Binding-site contacts:
Ligand atom C6 contacts residue SER93 of chain 38.F at 4.0 Å.
Ligand atom C3 contacts residue ALA158 of chain 38.F at 4.0 Å (hydrophobic).
Ligand atom O6B contacts residue HIS94 of chain 38.F at 4.0 Å.
Ligand atom O6B contacts residue LYS156 of chain 38.F at 3.3 Å.
Ligand atom O4 contacts residue LYS156 of chain 38.F at 3.5 Å.
Ligand atom OAF contacts residue ALA158 of chain 38.F at 3.3 Å.
Ligand atom C6 contacts residue HIS94 of chain 38.F at 3.9 Å.
Ligand atom O3 contacts residue LYS156 of chain 38.F at 3.0 Å.
Ligand atom C5 contacts residue HIS155 of chain 38.F at 4.0 Å.
Ligand atom O6B contacts residue LEU62 of chain 38.F at 4.0 Å.
Ligand atom O6A contacts residue SER93 of chain 38.F at 3.2 Å.
Ligand atom OAH contacts residue ARG157 of chain 38.F at 3.1 Å (salt-bridge).
Ligand atom OAH contacts residue LEU2 of chain 38.F at 2.8 Å (h-bond).
Ligand atom OAF contacts residue ARG157 of chain 38.F at 2.8 Å (salt-bridge).
Ligand atom O5B contacts residue LYS156 of chain 38.F at 3.3 Å.
Ligand atom C4 contacts residue LYS156 of chain 38.F at 4.0 Å.
Ligand atom O4 contacts residue SER93 of chain 38.F at 3.0 Å (h-bond).
Ligand atom OAH contacts residue ASP3 of chain 38.F at 4.0 Å.
Ligand atom SAG contacts residue THR4 of chain 38.F at 3.9 Å.
Ligand atom C6 contacts residue LEU62 of chain 38.F at 3.5 Å (hydrophobic).
Ligand atom C3 contacts residue LYS156 of chain 38.F at 4.0 Å.
Ligand atom SAG contacts residue ARG157 of chain 38.F at 3.6 Å (salt-bridge).
Ligand atom OAH contacts residue THR4 of chain 38.F at 3.7 Å.
Ligand atom O6A contacts residue HIS94 of chain 38.F at 3.2 Å (h-bond).
Ligand atom C3 contacts residue ARG157 of chain 38.F at 3.7 Å.
Ligand atom O6A contacts residue HIS155 of chain 38.F at 3.8 Å.
Ligand atom O3 contacts residue ARG157 of chain 38.F at 3.3 Å (salt-bridge).
Ligand atom O5 contacts residue HIS155 of chain 38.F at 3.6 Å.
Ligand atom C5 contacts residue LEU62 of chain 38.F at 3.8 Å (hydrophobic).
Ligand atom OBI contacts residue LYS156 of chain 38.F at 4.0 Å.
Ligand atom O6B contacts residue ARG157 of chain 38.F at 3.3 Å (salt-bridge).
Ligand atom O6A contacts residue LEU62 of chain 38.F at 3.4 Å.
Ligand atom C6 contacts residue HIS155 of chain 38.F at 3.4 Å.
Ligand atom O3 contacts residue ALA158 of chain 38.F at 3.0 Å (h-bond).
Ligand atom O5 contacts residue ARG157 of chain 38.F at 3.8 Å.
Ligand atom O4 contacts residue HIS155 of chain 38.F at 3.5 Å (h-bond).
Ligand atom OAF contacts residue THR4 of chain 38.F at 2.9 Å (h-bond).
Ligand atom C2 contacts residue ALA158 of chain 38.F at 3.7 Å (hydrophobic).
Ligand atom O6B contacts residue HIS155 of chain 38.F at 3.3 Å (h-bond).
Ligand atom O5 contacts residue LYS156 of chain 38.F at 3.4 Å.

This protein binds this small molecule.
Small molecule (SMILES): O=C(O)[C@@H]1O[C@H](O[C@H]2[C@@H](OS(=O)(=O)O)O[C@@H](O)[C@H](NS(=O)(=O)O)[C@H]2O)[C@@H](OS(=O)(=O)O)[C@H](O)[C@@H]1O

Sequence of chain 38.F:
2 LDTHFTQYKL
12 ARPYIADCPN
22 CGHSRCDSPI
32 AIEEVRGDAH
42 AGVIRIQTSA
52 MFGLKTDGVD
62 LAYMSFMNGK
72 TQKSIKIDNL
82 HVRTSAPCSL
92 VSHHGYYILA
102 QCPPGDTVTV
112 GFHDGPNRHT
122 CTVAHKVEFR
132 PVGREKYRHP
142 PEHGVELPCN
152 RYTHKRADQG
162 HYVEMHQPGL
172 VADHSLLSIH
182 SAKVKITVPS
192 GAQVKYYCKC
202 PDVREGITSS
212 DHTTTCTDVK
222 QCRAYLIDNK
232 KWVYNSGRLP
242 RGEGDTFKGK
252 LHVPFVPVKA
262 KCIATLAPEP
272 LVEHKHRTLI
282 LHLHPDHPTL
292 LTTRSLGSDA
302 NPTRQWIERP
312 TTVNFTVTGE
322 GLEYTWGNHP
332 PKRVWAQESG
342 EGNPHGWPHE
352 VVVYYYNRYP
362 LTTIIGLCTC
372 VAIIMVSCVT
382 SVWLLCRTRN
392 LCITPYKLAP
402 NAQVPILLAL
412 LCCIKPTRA